Binding-site contacts:
Ligand atom O8 contacts residue PRO270 of chain 1.C at 3.8 Å.
Ligand atom C8A contacts residue ILE146 of chain 1.C at 3.8 Å (hydrophobic).
Ligand atom C21 contacts residue MET129 of chain 1.C at 3.7 Å (hydrophobic).
Ligand atom O5 contacts residue HIS161 of chain 1.O at 3.3 Å (h-bond).
Ligand atom O5 contacts residue TYR278 of chain 1.C at 3.6 Å.
Ligand atom O1 contacts residue PHE274 of chain 1.C at 3.9 Å.
Ligand atom C4A contacts residue PRO270 of chain 1.C at 3.7 Å (hydrophobic).
Ligand atom O7 contacts residue GLU271 of chain 1.C at 3.4 Å (salt-bridge).
Ligand atom C7 contacts residue PRO270 of chain 1.C at 3.8 Å (hydrophobic).
Ligand atom C8A contacts residue PRO270 of chain 1.C at 3.6 Å (hydrophobic).
Ligand atom O1 contacts residue ILE146 of chain 1.C at 3.6 Å.
Ligand atom C15 contacts residue ILE146 of chain 1.C at 3.7 Å (hydrophobic).
Ligand atom O14 contacts residue ALA125 of chain 1.C at 3.8 Å.
Ligand atom C22 contacts residue PHE274 of chain 1.C at 3.5 Å (hydrophobic).
Ligand atom C19 contacts residue PHE128 of chain 1.C at 3.9 Å (hydrophobic).
Ligand atom C5 contacts residue PRO270 of chain 1.C at 3.9 Å (hydrophobic).
Ligand atom C18 contacts residue PHE128 of chain 1.C at 3.8 Å (hydrophobic).
Ligand atom O5 contacts residue VAL145 of chain 1.C at 3.5 Å.
Ligand atom O4 contacts residue HIS161 of chain 1.O at 2.8 Å (h-bond).
Ligand atom C5M contacts residue CYS160 of chain 1.O at 3.6 Å (hydrophobic).
Ligand atom C5M contacts residue VAL145 of chain 1.C at 3.5 Å (hydrophobic).
Ligand atom O8 contacts residue PHE274 of chain 1.C at 3.6 Å.
Ligand atom O8 contacts residue ILE146 of chain 1.C at 3.6 Å.
Ligand atom C4 contacts residue TYR278 of chain 1.C at 3.5 Å (hydrophobic).
Ligand atom C25 contacts residue LEU121 of chain 1.C at 3.5 Å (hydrophobic).
Ligand atom C8 contacts residue PRO270 of chain 1.C at 3.5 Å (hydrophobic).
Ligand atom C5 contacts residue VAL145 of chain 1.C at 3.9 Å (hydrophobic).
Ligand atom C22 contacts residue ALA277 of chain 1.C at 3.8 Å (hydrophobic).
Ligand atom C7M contacts residue GLY142 of chain 1.C at 3.8 Å.
Ligand atom C8 contacts residue ILE146 of chain 1.C at 3.8 Å (hydrophobic).
Ligand atom O4 contacts residue TYR278 of chain 1.C at 3.1 Å.
Ligand atom O7 contacts residue GLY142 of chain 1.C at 3.6 Å.
Ligand atom O4 contacts residue VAL145 of chain 1.C at 3.6 Å.
Ligand atom C9 contacts residue PHE274 of chain 1.C at 3.8 Å (hydrophobic).
Ligand atom O8 contacts residue GLU271 of chain 1.C at 2.5 Å (salt-bridge).
Ligand atom C5M contacts residue HIS161 of chain 1.O at 3.8 Å.
Ligand atom O14 contacts residue MET124 of chain 1.C at 3.8 Å.
Ligand atom C8 contacts residue GLU271 of chain 1.C at 3.6 Å.
Ligand atom C17 contacts residue ILE146 of chain 1.C at 3.8 Å (hydrophobic).
Ligand atom C7M contacts residue MET138 of chain 1.C at 3.5 Å (hydrophobic).

A protein and the small-molecule ligand that binds it are described below.
Small molecule (SMILES): C/C=C(C)/C=C/C=C[C@H](OC)[C@@H](C)[C@@H](OC)[C@@H](C)CCc1oc2c(O)c(OC)cc(OC)c2c(=O)c1C

Sequence of chain 1.C:
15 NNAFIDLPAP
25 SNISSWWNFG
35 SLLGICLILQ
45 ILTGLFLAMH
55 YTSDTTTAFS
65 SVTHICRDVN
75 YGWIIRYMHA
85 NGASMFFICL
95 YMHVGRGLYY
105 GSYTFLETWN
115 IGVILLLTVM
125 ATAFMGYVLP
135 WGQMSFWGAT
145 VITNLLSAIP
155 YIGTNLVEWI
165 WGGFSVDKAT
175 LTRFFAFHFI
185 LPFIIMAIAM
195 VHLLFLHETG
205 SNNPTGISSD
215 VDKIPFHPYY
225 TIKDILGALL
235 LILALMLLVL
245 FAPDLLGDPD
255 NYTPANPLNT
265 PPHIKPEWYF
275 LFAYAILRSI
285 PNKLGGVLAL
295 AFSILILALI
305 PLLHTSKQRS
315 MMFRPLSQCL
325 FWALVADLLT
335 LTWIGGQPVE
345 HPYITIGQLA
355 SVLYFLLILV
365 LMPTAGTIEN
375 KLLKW

Sequence of chain 1.O:
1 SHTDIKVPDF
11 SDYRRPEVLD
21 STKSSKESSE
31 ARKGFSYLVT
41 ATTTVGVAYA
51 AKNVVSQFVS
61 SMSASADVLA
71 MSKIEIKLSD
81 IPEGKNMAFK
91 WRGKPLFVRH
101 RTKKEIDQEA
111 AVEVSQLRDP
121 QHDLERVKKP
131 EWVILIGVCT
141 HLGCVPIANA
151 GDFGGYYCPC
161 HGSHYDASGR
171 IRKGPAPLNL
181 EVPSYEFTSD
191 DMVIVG